This protein binds this small molecule.
Small molecule (SMILES): CC(=O)N[C@H]1[C@H](O[C@H]2[C@H](O)[C@@H](NC(C)=O)CO[C@@H]2COC2O[C@@H](C)[C@@H](O)[C@@H](O)[C@@H]2O)O[C@H](CO)[C@@H](O)[C@@H]1O

Binding-site contacts:
Ligand atom C1 contacts residue ASN127 of chain 1.E at 1.5 Å.
Ligand atom C2 contacts residue ASN127 of chain 1.E at 3.0 Å.
Ligand atom O5 contacts residue VAL71 of chain 1.E at 3.6 Å.
Ligand atom C6 contacts residue TRP125 of chain 1.E at 3.4 Å (hydrophobic).
Ligand atom C4 contacts residue ASN127 of chain 1.E at 4.0 Å.
Ligand atom O4 contacts residue VAL71 of chain 1.E at 4.3 Å.
Ligand atom C6 contacts residue TRP125 of chain 1.E at 3.6 Å (hydrophobic).
Ligand atom C5 contacts residue TRP125 of chain 1.E at 3.8 Å (hydrophobic).
Ligand atom N2 contacts residue ASN127 of chain 1.E at 3.6 Å.
Ligand atom C6 contacts residue TYR44 of chain 1.E at 3.9 Å (hydrophobic).
Ligand atom C3 contacts residue ASN127 of chain 1.E at 3.8 Å.
Ligand atom O6 contacts residue TRP125 of chain 1.E at 4.2 Å.
Ligand atom C5 contacts residue VAL71 of chain 1.E at 4.2 Å (hydrophobic).
Ligand atom O4 contacts residue PRO70 of chain 1.E at 3.2 Å.
Ligand atom C1 contacts residue TRP125 of chain 1.E at 4.1 Å (hydrophobic).
Ligand atom O5 contacts residue TRP125 of chain 1.E at 4.2 Å.
Ligand atom C5 contacts residue ASN127 of chain 1.E at 3.0 Å.
Ligand atom C6 contacts residue VAL71 of chain 1.E at 3.5 Å (hydrophobic).
Ligand atom O5 contacts residue ASN127 of chain 1.E at 1.9 Å (h-bond).
Ligand atom C5 contacts residue TRP125 of chain 1.E at 3.8 Å (hydrophobic).
Ligand atom C6 contacts residue THR69 of chain 1.E at 4.5 Å.
Ligand atom O5 contacts residue TRP125 of chain 1.E at 3.3 Å (h-bond).
Ligand atom O4 contacts residue THR69 of chain 1.E at 3.4 Å (h-bond).
Ligand atom C6 contacts residue ASN127 of chain 1.E at 4.0 Å.

Sequence of chain 1.E:
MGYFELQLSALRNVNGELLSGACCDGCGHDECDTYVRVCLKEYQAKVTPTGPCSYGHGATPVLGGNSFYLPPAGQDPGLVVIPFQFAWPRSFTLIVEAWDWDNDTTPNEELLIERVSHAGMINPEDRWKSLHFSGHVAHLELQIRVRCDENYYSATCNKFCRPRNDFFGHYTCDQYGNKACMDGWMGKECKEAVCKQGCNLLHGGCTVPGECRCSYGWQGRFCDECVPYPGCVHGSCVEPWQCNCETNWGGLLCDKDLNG